A small-molecule ligand and the protein it binds are described below.
Small molecule (SMILES): CC(C)C[C@H](NC(=O)CN)C(=O)N[C@H](C(=O)N[C@H](C(=O)NCC(=O)N[C@@H](CO)C(=O)N[C@@H](CC(C)C)C(=O)N[C@@H](CCCN=C(N)N)C(=O)NCC=O)C(C)C)[C@@H](C)O

Binding-site contacts:
Ligand atom CB contacts residue ILE39 of chain 41.C at 3.7 Å (hydrophobic).
Ligand atom NH1 contacts residue ASP228 of chain 41.C at 3.2 Å (salt-bridge).
Ligand atom NH1 contacts residue ILE51 of chain 41.C at 3.5 Å (h-bond).
Ligand atom CD1 contacts residue PRO57 of chain 41.C at 3.6 Å (hydrophobic).
Ligand atom CG2 contacts residue ALA42 of chain 41.C at 3.7 Å (hydrophobic).
Ligand atom NE contacts residue ASP53 of chain 41.C at 3.6 Å (salt-bridge).
Ligand atom NH1 contacts residue ARG50 of chain 41.C at 3.7 Å.
Ligand atom CA contacts residue ASP258 of chain 41.C at 3.3 Å.
Ligand atom C contacts residue ARG49 of chain 41.C at 3.5 Å.
Ligand atom CB contacts residue ARG49 of chain 41.C at 3.7 Å.
Ligand atom N contacts residue ASP258 of chain 41.C at 2.9 Å (salt-bridge).
Ligand atom O contacts residue ARG49 of chain 41.C at 3.0 Å (salt-bridge).
Ligand atom C contacts residue ILE54 of chain 41.C at 3.7 Å (hydrophobic).
Ligand atom N contacts residue ASP258 of chain 41.C at 3.3 Å (salt-bridge).
Ligand atom NH1 contacts residue THR246 of chain 41.C at 3.5 Å.
Ligand atom N contacts residue ARG49 of chain 41.C at 3.5 Å (salt-bridge).
Ligand atom O contacts residue ILE39 of chain 41.C at 3.5 Å.
Ligand atom O contacts residue ARG43 of chain 41.C at 3.3 Å (salt-bridge).
Ligand atom NH2 contacts residue ASP228 of chain 41.C at 2.4 Å (salt-bridge).
Ligand atom N contacts residue ARG49 of chain 41.C at 3.5 Å (salt-bridge).
Ligand atom CD2 contacts residue ARG43 of chain 41.C at 3.7 Å.
Ligand atom CA contacts residue ARG49 of chain 41.C at 3.7 Å.
Ligand atom CB contacts residue ASP258 of chain 41.C at 3.7 Å.
Ligand atom CZ contacts residue ASP228 of chain 41.C at 3.2 Å.
Ligand atom CD contacts residue ASP53 of chain 41.C at 3.3 Å.
Ligand atom O contacts residue ARG43 of chain 41.C at 2.9 Å (salt-bridge).
Ligand atom N contacts residue ARG49 of chain 41.C at 3.7 Å.
Ligand atom CA contacts residue ILE54 of chain 41.C at 3.7 Å (hydrophobic).
Ligand atom N contacts residue ASP258 of chain 41.C at 3.2 Å (salt-bridge).
Ligand atom CB contacts residue MET259 of chain 41.C at 3.5 Å (hydrophobic).
Ligand atom O contacts residue ILE54 of chain 41.C at 3.4 Å.
Ligand atom NH2 contacts residue THR246 of chain 41.C at 2.8 Å (h-bond).
Ligand atom C contacts residue ASP258 of chain 41.C at 3.7 Å.
Ligand atom CG2 contacts residue MET259 of chain 41.C at 3.7 Å (hydrophobic).
Ligand atom C contacts residue ILE39 of chain 41.C at 3.6 Å (hydrophobic).
Ligand atom OG1 contacts residue ASP258 of chain 41.C at 3.5 Å.
Ligand atom CB contacts residue ARG49 of chain 41.C at 3.6 Å.
Ligand atom OG1 contacts residue MET259 of chain 41.C at 2.6 Å (h-bond).
Ligand atom O contacts residue ARG50 of chain 41.C at 3.7 Å.
Ligand atom N contacts residue ASP258 of chain 41.C at 3.7 Å.

Sequence of chain 41.C:
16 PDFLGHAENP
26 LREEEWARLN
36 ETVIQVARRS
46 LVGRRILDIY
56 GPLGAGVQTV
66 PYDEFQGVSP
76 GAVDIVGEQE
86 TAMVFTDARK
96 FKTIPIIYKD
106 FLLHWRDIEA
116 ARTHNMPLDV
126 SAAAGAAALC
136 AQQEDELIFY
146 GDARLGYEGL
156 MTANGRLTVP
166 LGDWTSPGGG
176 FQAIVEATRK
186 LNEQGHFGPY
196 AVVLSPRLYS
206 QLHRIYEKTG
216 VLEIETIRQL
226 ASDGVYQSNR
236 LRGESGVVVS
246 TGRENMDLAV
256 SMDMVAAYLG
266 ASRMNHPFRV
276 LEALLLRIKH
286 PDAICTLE